Sequence of chain 1.D:
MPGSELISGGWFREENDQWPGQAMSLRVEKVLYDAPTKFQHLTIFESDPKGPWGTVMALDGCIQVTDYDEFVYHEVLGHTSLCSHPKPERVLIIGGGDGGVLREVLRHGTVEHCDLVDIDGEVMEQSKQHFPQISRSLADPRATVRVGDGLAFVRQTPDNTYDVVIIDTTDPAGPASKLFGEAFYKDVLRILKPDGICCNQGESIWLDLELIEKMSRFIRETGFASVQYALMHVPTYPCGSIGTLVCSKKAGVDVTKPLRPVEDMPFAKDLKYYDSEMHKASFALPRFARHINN

This small molecule binds to this protein.
Small molecule (SMILES): C[S@@H](CCCN)C[C@H]1O[C@@H](n2cnc3c(N)ncnc32)[C@H](O)[C@@H]1O

Binding-site contacts:
Ligand atom N7 contacts residue PRO183 of chain 1.D at 3.3 Å.
Ligand atom C3' contacts residue ASP126 of chain 1.D at 3.4 Å.
Ligand atom CE contacts residue ASP106 of chain 1.D at 3.4 Å.
Ligand atom O4' contacts residue ASP176 of chain 1.D at 3.5 Å (salt-bridge).
Ligand atom CG contacts residue BSX1 of chain 1.L at 3.3 Å.
Ligand atom N3 contacts residue GLY103 of chain 1.D at 3.5 Å.
Ligand atom C2 contacts residue GLY158 of chain 1.D at 3.6 Å.
Ligand atom O4' contacts residue THR177 of chain 1.D at 3.5 Å.
Ligand atom C2' contacts residue ASP126 of chain 1.D at 3.5 Å.
Ligand atom O2' contacts residue ASP128 of chain 1.D at 3.6 Å.
Ligand atom N contacts residue ASP176 of chain 1.D at 2.8 Å (salt-bridge).
Ligand atom CG contacts residue GLN72 of chain 1.D at 3.1 Å.
Ligand atom N7 contacts residue ALA184 of chain 1.D at 3.3 Å (h-bond).
Ligand atom O2' contacts residue GLN48 of chain 1.D at 3.1 Å (h-bond).
Ligand atom N6 contacts residue ASP157 of chain 1.D at 2.9 Å (salt-bridge).
Ligand atom C2 contacts residue ILE127 of chain 1.D at 3.2 Å (hydrophobic).
Ligand atom O4' contacts residue THR178 of chain 1.D at 3.5 Å (h-bond).
Ligand atom SD contacts residue ASP106 of chain 1.D at 3.2 Å (salt-bridge).
Ligand atom C5' contacts residue THR178 of chain 1.D at 3.6 Å.
Ligand atom CE contacts residue GLN72 of chain 1.D at 3.4 Å.
Ligand atom CA contacts residue HIS82 of chain 1.D at 3.6 Å.
Ligand atom N3 contacts residue ILE127 of chain 1.D at 3.2 Å (h-bond).
Ligand atom C5 contacts residue ILE127 of chain 1.D at 3.6 Å (hydrophobic).
Ligand atom O2' contacts residue ASP126 of chain 1.D at 2.7 Å (salt-bridge).
Ligand atom O3' contacts residue VAL131 of chain 1.D at 3.6 Å.
Ligand atom N contacts residue HIS82 of chain 1.D at 2.9 Å (h-bond).
Ligand atom N3 contacts residue ASP126 of chain 1.D at 3.6 Å.
Ligand atom C6 contacts residue LEU187 of chain 1.D at 3.5 Å (hydrophobic).
Ligand atom CB contacts residue GLN72 of chain 1.D at 3.6 Å.
Ligand atom C8 contacts residue THR178 of chain 1.D at 3.2 Å.
Ligand atom C4' contacts residue ASP176 of chain 1.D at 3.5 Å.
Ligand atom N6 contacts residue PRO183 of chain 1.D at 3.1 Å (h-bond).
Ligand atom O3' contacts residue ASP126 of chain 1.D at 2.6 Å (salt-bridge).
Ligand atom CB contacts residue ASP106 of chain 1.D at 3.5 Å.
Ligand atom C4' contacts residue ASP126 of chain 1.D at 3.3 Å.
Ligand atom CG contacts residue ASP176 of chain 1.D at 3.4 Å.
Ligand atom C1' contacts residue ASP126 of chain 1.D at 3.3 Å.
Ligand atom N1 contacts residue GLY158 of chain 1.D at 2.9 Å (h-bond).
Ligand atom C5' contacts residue ASP176 of chain 1.D at 3.4 Å.
Ligand atom N contacts residue ASP106 of chain 1.D at 2.8 Å (salt-bridge).